Sequence of chain 1.A:
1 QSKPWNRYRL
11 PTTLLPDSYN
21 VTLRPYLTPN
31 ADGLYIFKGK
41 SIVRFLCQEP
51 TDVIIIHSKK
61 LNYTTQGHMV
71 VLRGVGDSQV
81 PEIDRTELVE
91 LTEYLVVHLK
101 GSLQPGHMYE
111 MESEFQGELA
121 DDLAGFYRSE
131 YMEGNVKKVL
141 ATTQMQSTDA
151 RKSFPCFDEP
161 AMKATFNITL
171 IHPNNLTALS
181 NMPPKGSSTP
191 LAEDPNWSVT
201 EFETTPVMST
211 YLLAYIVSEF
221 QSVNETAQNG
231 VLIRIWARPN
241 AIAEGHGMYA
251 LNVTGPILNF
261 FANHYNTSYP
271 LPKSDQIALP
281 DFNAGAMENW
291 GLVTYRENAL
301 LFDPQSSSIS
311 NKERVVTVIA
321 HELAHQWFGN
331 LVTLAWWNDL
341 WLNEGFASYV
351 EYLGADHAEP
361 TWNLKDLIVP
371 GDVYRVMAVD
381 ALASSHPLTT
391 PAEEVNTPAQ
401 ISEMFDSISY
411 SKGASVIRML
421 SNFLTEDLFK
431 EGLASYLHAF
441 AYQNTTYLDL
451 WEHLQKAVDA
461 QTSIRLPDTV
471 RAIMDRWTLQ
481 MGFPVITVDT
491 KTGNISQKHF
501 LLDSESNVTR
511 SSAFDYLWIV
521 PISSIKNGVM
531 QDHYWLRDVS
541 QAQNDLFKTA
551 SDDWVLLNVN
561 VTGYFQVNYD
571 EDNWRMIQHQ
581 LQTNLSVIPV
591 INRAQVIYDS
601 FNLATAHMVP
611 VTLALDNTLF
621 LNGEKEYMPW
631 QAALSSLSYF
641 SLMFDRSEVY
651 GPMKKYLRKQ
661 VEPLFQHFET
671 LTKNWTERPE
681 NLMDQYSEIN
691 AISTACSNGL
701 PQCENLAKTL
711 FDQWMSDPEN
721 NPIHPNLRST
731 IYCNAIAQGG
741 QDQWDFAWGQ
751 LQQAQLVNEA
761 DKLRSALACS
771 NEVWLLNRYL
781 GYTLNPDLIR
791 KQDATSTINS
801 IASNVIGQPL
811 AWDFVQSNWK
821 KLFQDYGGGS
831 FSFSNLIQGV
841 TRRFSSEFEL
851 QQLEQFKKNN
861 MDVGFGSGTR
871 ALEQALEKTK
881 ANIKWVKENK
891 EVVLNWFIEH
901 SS

Binding-site contacts:
Ligand atom C8 contacts residue ILE36 of chain 1.A at 3.8 Å (hydrophobic).
Ligand atom O3 contacts residue LEU34 of chain 1.A at 4.2 Å.
Ligand atom C3 contacts residue ASN62 of chain 1.A at 3.7 Å.
Ligand atom C5 contacts residue ASN62 of chain 1.A at 3.6 Å.
Ligand atom C8 contacts residue GLU118 of chain 1.A at 3.5 Å.
Ligand atom N2 contacts residue ASN62 of chain 1.A at 2.9 Å (h-bond).
Ligand atom C7 contacts residue GLN116 of chain 1.A at 4.0 Å.
Ligand atom O7 contacts residue GLN116 of chain 1.A at 2.9 Å (h-bond).
Ligand atom O5 contacts residue ASN62 of chain 1.A at 2.3 Å (h-bond).
Ligand atom C2 contacts residue ASN62 of chain 1.A at 2.4 Å.
Ligand atom C7 contacts residue ASN62 of chain 1.A at 3.3 Å.
Ligand atom C8 contacts residue GLN116 of chain 1.A at 4.4 Å.
Ligand atom C1 contacts residue ASN62 of chain 1.A at 1.4 Å.
Ligand atom C8 contacts residue GLY117 of chain 1.A at 3.3 Å.
Ligand atom O7 contacts residue ASN62 of chain 1.A at 3.3 Å (h-bond).
Ligand atom C4 contacts residue ASN62 of chain 1.A at 4.2 Å.

The small molecule below binds the protein below.
Small molecule (SMILES): CC(=O)N[C@H]1[C@H](O[C@H]2[C@H](O)[C@@H](NC(C)=O)CO[C@@H]2CO)O[C@H](CO)[C@@H](O[C@@H]2O[C@H](CO)[C@@H](O)[C@H](O)[C@H]2NC(C)=O)[C@@H]1O